Binding-site contacts:
Ligand atom C24 contacts residue HIS125 of chain 1.A at 3.4 Å.
Ligand atom O3 contacts residue ASN101 of chain 1.A at 2.8 Å (h-bond).
Ligand atom C16 contacts residue PHE59 of chain 1.A at 3.7 Å (hydrophobic).
Ligand atom O2 contacts residue GLN62 of chain 1.A at 3.5 Å (h-bond).
Ligand atom C3 contacts residue GLN62 of chain 1.A at 3.8 Å.
Ligand atom C2 contacts residue PHE112 of chain 1.A at 3.7 Å (hydrophobic).
Ligand atom O6 contacts residue LEU121 of chain 1.A at 3.6 Å.
Ligand atom O5 contacts residue ALA102 of chain 1.A at 3.5 Å.
Ligand atom O1 contacts residue PHE59 of chain 1.A at 3.5 Å.
Ligand atom C25 contacts residue HIS125 of chain 1.A at 3.6 Å.
Ligand atom C17 contacts residue ILE56 of chain 1.A at 3.6 Å (hydrophobic).
Ligand atom N3 contacts residue ASN101 of chain 1.A at 2.9 Å (h-bond).
Ligand atom C10 contacts residue ASN101 of chain 1.A at 3.8 Å.
Ligand atom C6 contacts residue HIS125 of chain 1.A at 3.8 Å.
Ligand atom C3 contacts residue HIS125 of chain 1.A at 3.9 Å.
Ligand atom C9 contacts residue GLN62 of chain 1.A at 3.9 Å.
Ligand atom C8 contacts residue ASN101 of chain 1.A at 3.5 Å.
Ligand atom C12 contacts residue GLN110 of chain 1.A at 3.5 Å.
Ligand atom O3 contacts residue ALA100 of chain 1.A at 3.2 Å.
Ligand atom C1 contacts residue PHE59 of chain 1.A at 3.9 Å (hydrophobic).
Ligand atom C3 contacts residue PHE112 of chain 1.A at 3.4 Å (hydrophobic).
Ligand atom O3 contacts residue HIS125 of chain 1.A at 3.1 Å.
Ligand atom C9 contacts residue ASN101 of chain 1.A at 3.8 Å.
Ligand atom O5 contacts residue ASN101 of chain 1.A at 3.7 Å.
Ligand atom C13 contacts residue GLN110 of chain 1.A at 3.7 Å.
Ligand atom N2 contacts residue GLN62 of chain 1.A at 3.0 Å (h-bond).
Ligand atom O4 contacts residue GLN62 of chain 1.A at 3.0 Å (h-bond).
Ligand atom C16 contacts residue ILE56 of chain 1.A at 3.6 Å (hydrophobic).
Ligand atom O2 contacts residue ARG54 of chain 1.A at 3.1 Å.
Ligand atom C11 contacts residue GLY71 of chain 1.A at 3.8 Å.
Ligand atom O6 contacts residue LYS124 of chain 1.A at 3.1 Å.
Ligand atom O4 contacts residue ARG54 of chain 1.A at 3.7 Å.
Ligand atom C24 contacts residue LYS124 of chain 1.A at 3.7 Å.
Ligand atom C7 contacts residue ASN101 of chain 1.A at 3.6 Å.
Ligand atom C25 contacts residue LYS124 of chain 1.A at 3.6 Å.
Ligand atom N1 contacts residue GLN62 of chain 1.A at 3.5 Å (h-bond).
Ligand atom O6 contacts residue HIS125 of chain 1.A at 2.9 Å (h-bond).
Ligand atom C11 contacts residue GLN110 of chain 1.A at 3.6 Å.
Ligand atom O2 contacts residue MET60 of chain 1.A at 3.5 Å.
Ligand atom C6 contacts residue ASN101 of chain 1.A at 3.8 Å.

Sequence of chain 1.A:
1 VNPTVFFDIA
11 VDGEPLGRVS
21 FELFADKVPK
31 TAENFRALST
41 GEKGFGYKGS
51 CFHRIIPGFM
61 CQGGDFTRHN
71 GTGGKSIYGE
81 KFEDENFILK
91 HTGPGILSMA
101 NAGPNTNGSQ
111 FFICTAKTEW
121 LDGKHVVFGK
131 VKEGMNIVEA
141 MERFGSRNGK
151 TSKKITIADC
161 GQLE

This protein binds this small molecule.
Small molecule (SMILES): CC(C)[C@@H]1NC(=O)CCCC/C=C/C=C/CCOC(=O)[C@@H]2CCCN(N2)C(=O)[C@H](Cc2cccc(O)c2)NC1=O